Binding-site contacts:
Ligand atom C5 contacts residue ASN29 of chain 1.A at 3.8 Å.
Ligand atom C2 contacts residue ASN29 of chain 1.A at 2.6 Å.
Ligand atom C7 contacts residue ASN29 of chain 1.A at 3.3 Å.
Ligand atom C4 contacts residue ASN29 of chain 1.A at 4.5 Å.
Ligand atom O5 contacts residue ASN29 of chain 1.A at 2.5 Å (h-bond).
Ligand atom C8 contacts residue LYS28 of chain 1.A at 3.3 Å.
Ligand atom C1 contacts residue GLN21 of chain 1.A at 4.3 Å.
Ligand atom C8 contacts residue ASN29 of chain 1.A at 4.4 Å.
Ligand atom N2 contacts residue ASN29 of chain 1.A at 3.0 Å (h-bond).
Ligand atom O7 contacts residue ASN29 of chain 1.A at 3.4 Å (h-bond).
Ligand atom N2 contacts residue LYS28 of chain 1.A at 4.3 Å.
Ligand atom C3 contacts residue ASN29 of chain 1.A at 4.0 Å.
Ligand atom O5 contacts residue GLN21 of chain 1.A at 3.9 Å.
Ligand atom C7 contacts residue LYS28 of chain 1.A at 3.9 Å.
Ligand atom C1 contacts residue ASN29 of chain 1.A at 1.7 Å.

Sequence of chain 1.A:
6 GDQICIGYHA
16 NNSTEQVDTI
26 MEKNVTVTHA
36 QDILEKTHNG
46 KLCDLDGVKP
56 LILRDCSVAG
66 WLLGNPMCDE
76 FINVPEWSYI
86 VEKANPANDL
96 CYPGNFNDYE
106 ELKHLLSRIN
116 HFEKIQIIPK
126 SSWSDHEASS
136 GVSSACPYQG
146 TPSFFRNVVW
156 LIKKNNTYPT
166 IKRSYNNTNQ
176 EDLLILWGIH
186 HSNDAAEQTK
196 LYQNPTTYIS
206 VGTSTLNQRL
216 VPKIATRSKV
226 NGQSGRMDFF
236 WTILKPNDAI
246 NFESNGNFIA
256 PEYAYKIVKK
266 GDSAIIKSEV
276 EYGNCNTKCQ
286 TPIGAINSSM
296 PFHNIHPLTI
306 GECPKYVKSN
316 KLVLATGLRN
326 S

The small molecule below binds the protein below.
Small molecule (SMILES): CC(=O)N[C@@H]1[C@@H](O)[C@H](O)[C@@H](CO)O[C@H]1O